This small molecule binds to this protein.
Small molecule (SMILES): CC(=O)N[C@H]1[C@H](O[C@H]2[C@H](O)[C@@H](NC(C)=O)CO[C@@H]2CO)O[C@H](CO)[C@@H](O[C@@H]2O[C@H](CO)[C@@H](O)[C@H](O)[C@@H]2O)[C@@H]1O

Binding-site contacts:
Ligand atom C5 contacts residue ASN61 of chain 1.C at 3.6 Å.
Ligand atom O7 contacts residue ASN61 of chain 1.C at 3.8 Å.
Ligand atom C7 contacts residue ASN61 of chain 1.C at 3.6 Å.
Ligand atom C8 contacts residue ALA62 of chain 1.C at 1.4 Å (hydrophobic).
Ligand atom C1 contacts residue ALA62 of chain 1.C at 4.4 Å (hydrophobic).
Ligand atom C7 contacts residue ALA62 of chain 1.C at 2.3 Å (hydrophobic).
Ligand atom O7 contacts residue ALA62 of chain 1.C at 2.9 Å (h-bond).
Ligand atom N2 contacts residue ASN61 of chain 1.C at 3.0 Å (h-bond).
Ligand atom C2 contacts residue ASN61 of chain 1.C at 2.5 Å.
Ligand atom C3 contacts residue ASN61 of chain 1.C at 3.8 Å.
Ligand atom C4 contacts residue ASN61 of chain 1.C at 4.1 Å.
Ligand atom C2 contacts residue ALA62 of chain 1.C at 4.4 Å (hydrophobic).
Ligand atom N2 contacts residue ALA62 of chain 1.C at 3.1 Å (h-bond).
Ligand atom O3 contacts residue SER84 of chain 1.C at 4.3 Å.
Ligand atom O4 contacts residue ASN61 of chain 1.C at 4.1 Å.
Ligand atom O5 contacts residue ASN61 of chain 1.C at 2.3 Å (h-bond).
Ligand atom O7 contacts residue SER84 of chain 1.C at 4.4 Å.
Ligand atom C7 contacts residue THR63 of chain 1.C at 4.4 Å.
Ligand atom O7 contacts residue ASN28 of chain 1.C at 3.8 Å.
Ligand atom O7 contacts residue THR63 of chain 1.C at 4.1 Å.
Ligand atom C1 contacts residue ASN61 of chain 1.C at 1.4 Å.
Ligand atom C8 contacts residue THR63 of chain 1.C at 3.4 Å.

Sequence of chain 1.C:
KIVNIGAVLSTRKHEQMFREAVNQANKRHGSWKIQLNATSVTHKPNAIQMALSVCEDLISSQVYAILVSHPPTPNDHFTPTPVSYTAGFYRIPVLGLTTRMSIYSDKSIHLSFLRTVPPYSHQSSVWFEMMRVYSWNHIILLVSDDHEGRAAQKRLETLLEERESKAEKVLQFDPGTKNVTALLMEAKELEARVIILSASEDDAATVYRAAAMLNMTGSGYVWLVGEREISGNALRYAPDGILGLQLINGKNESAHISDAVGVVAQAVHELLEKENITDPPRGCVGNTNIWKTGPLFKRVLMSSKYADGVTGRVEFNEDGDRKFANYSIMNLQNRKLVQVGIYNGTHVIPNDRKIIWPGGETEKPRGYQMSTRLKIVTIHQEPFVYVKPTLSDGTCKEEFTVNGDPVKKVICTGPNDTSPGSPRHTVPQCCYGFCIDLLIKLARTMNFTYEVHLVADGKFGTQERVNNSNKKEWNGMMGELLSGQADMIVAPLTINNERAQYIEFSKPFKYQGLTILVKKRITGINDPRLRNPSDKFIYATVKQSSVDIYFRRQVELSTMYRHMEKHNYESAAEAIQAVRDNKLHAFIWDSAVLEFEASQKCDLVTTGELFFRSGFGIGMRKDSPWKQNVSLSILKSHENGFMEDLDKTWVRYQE